This small molecule binds to this protein.
Small molecule (SMILES): CC(=O)N[C@@H](C)C(=O)N1C[C@H](O)C[C@H]1C(=S)NCc1ccc(-c2scnc2C)cc1

Binding-site contacts:
Ligand atom OAD contacts residue PHE40 of chain 1.F at 3.8 Å.
Ligand atom CAK contacts residue TYR47 of chain 1.F at 4.0 Å (hydrophobic).
Ligand atom SAG contacts residue TYR47 of chain 1.F at 3.1 Å (h-bond).
Ligand atom NBD contacts residue TYR47 of chain 1.F at 3.9 Å.
Ligand atom CBA contacts residue TRP66 of chain 1.F at 3.7 Å (hydrophobic).
Ligand atom CAN contacts residue TRP66 of chain 1.F at 3.7 Å (hydrophobic).
Ligand atom OAD contacts residue HIS64 of chain 1.F at 3.6 Å.
Ligand atom CBC contacts residue HIS59 of chain 1.F at 3.5 Å.
Ligand atom CBA contacts residue TYR47 of chain 1.F at 3.9 Å (hydrophobic).
Ligand atom NAP contacts residue ARG56 of chain 1.F at 3.7 Å.
Ligand atom CAN contacts residue HIS59 of chain 1.F at 3.5 Å.
Ligand atom CAJ contacts residue ILE58 of chain 1.F at 3.5 Å (hydrophobic).
Ligand atom NAQ contacts residue HIS59 of chain 1.F at 2.9 Å (h-bond).
Ligand atom CAM contacts residue HIS59 of chain 1.F at 3.7 Å.
Ligand atom CAW contacts residue ILE58 of chain 1.F at 3.9 Å (hydrophobic).
Ligand atom CAO contacts residue TRP37 of chain 1.F at 3.5 Å (hydrophobic).
Ligand atom OAF contacts residue SER60 of chain 1.F at 2.9 Å (h-bond).
Ligand atom OAF contacts residue HIS64 of chain 1.F at 2.6 Å (h-bond).
Ligand atom CB contacts residue TRP37 of chain 1.F at 3.6 Å (hydrophobic).
Ligand atom CAH contacts residue ILE58 of chain 1.F at 3.9 Å (hydrophobic).
Ligand atom O contacts residue TYR61 of chain 1.F at 3.7 Å.
Ligand atom CAZ contacts residue ILE58 of chain 1.F at 3.8 Å (hydrophobic).
Ligand atom CBA contacts residue HIS64 of chain 1.F at 3.6 Å.
Ligand atom CAY contacts residue TYR47 of chain 1.F at 3.8 Å (hydrophobic).
Ligand atom CBA contacts residue SER60 of chain 1.F at 3.7 Å.
Ligand atom CAY contacts residue ILE58 of chain 1.F at 3.9 Å (hydrophobic).
Ligand atom CAN contacts residue TYR47 of chain 1.F at 3.7 Å (hydrophobic).
Ligand atom OAD contacts residue TYR61 of chain 1.F at 3.5 Å.
Ligand atom CAV contacts residue TYR47 of chain 1.F at 3.8 Å (hydrophobic).
Ligand atom CBA contacts residue TRP37 of chain 1.F at 3.9 Å (hydrophobic).
Ligand atom OAF contacts residue TYR61 of chain 1.F at 3.7 Å.
Ligand atom CAV contacts residue HIS59 of chain 1.F at 3.7 Å.
Ligand atom CAO contacts residue TYR47 of chain 1.F at 3.5 Å (hydrophobic).
Ligand atom CAL contacts residue PRO48 of chain 1.F at 3.3 Å (hydrophobic).
Ligand atom CBC contacts residue TYR47 of chain 1.F at 4.0 Å (hydrophobic).
Ligand atom NAP contacts residue PRO48 of chain 1.F at 4.0 Å.
Ligand atom CAO contacts residue HIS64 of chain 1.F at 3.9 Å.
Ligand atom SAS contacts residue TYR47 of chain 1.F at 3.8 Å.
Ligand atom C contacts residue TYR61 of chain 1.F at 3.9 Å (hydrophobic).
Ligand atom CAH contacts residue HIS59 of chain 1.F at 3.7 Å.

Sequence of chain 1.F:
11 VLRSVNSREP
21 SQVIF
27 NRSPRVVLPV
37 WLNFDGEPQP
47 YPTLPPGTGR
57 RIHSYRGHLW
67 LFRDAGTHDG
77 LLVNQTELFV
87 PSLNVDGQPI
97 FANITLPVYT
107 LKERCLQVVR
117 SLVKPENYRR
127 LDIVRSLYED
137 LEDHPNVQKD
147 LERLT